Sequence of chain 1.B:
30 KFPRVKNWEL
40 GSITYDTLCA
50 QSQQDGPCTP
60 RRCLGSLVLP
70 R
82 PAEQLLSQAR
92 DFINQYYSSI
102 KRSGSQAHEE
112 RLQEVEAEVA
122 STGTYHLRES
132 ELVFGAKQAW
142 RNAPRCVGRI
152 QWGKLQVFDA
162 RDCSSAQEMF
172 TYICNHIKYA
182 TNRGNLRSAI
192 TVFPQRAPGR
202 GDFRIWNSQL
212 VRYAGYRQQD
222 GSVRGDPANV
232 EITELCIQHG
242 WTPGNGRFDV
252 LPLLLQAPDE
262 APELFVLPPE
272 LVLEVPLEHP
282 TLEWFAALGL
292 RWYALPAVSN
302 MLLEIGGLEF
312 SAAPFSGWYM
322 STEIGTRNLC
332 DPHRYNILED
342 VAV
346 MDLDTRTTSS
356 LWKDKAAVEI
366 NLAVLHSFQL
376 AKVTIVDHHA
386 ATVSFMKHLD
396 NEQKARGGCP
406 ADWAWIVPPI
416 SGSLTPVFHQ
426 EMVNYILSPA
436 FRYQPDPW

Binding-site contacts:
Ligand atom C02 contacts residue HEM1 of chain 1.H at 3.8 Å.
Ligand atom C20 contacts residue VAL299 of chain 1.B at 4.2 Å (hydrophobic).
Ligand atom C03 contacts residue HEM1 of chain 1.H at 3.0 Å.
Ligand atom C07 contacts residue VAL299 of chain 1.B at 3.3 Å (hydrophobic).
Ligand atom N01 contacts residue PRO297 of chain 1.B at 3.8 Å.
Ligand atom C19 contacts residue TYR438 of chain 1.B at 3.6 Å (hydrophobic).
Ligand atom C12 contacts residue HEM1 of chain 1.H at 4.1 Å.
Ligand atom N18 contacts residue LEU68 of chain 1.B at 3.8 Å.
Ligand atom C09 contacts residue HEM1 of chain 1.H at 3.0 Å.
Ligand atom N10 contacts residue HEM1 of chain 1.H at 3.1 Å (h-bond).
Ligand atom C16 contacts residue TRP37 of chain 1.A at 3.9 Å (hydrophobic).
Ligand atom C02 contacts residue PRO297 of chain 1.B at 4.1 Å (hydrophobic).
Ligand atom C08 contacts residue VAL299 of chain 1.B at 3.7 Å (hydrophobic).
Ligand atom C05 contacts residue VAL299 of chain 1.B at 4.0 Å (hydrophobic).
Ligand atom C06 contacts residue VAL299 of chain 1.B at 3.5 Å (hydrophobic).
Ligand atom C17 contacts residue LEU68 of chain 1.B at 3.8 Å (hydrophobic).
Ligand atom N01 contacts residue HEM1 of chain 1.H at 3.8 Å.
Ligand atom N01 contacts residue GLU324 of chain 1.B at 2.8 Å (salt-bridge).
Ligand atom C13 contacts residue GOL1 of chain 1.K at 3.6 Å.
Ligand atom C15 contacts residue GOL1 of chain 1.K at 3.5 Å.
Ligand atom C02 contacts residue TRP319 of chain 1.B at 4.0 Å (hydrophobic).
Ligand atom N01 contacts residue TRP319 of chain 1.B at 2.8 Å (h-bond).
Ligand atom C07 contacts residue HEM1 of chain 1.H at 3.7 Å.
Ligand atom C06 contacts residue HEM1 of chain 1.H at 3.5 Å.
Ligand atom N18 contacts residue TYR438 of chain 1.B at 3.2 Å.
Ligand atom C04 contacts residue HEM1 of chain 1.H at 3.1 Å.
Ligand atom C19 contacts residue HEM1 of chain 1.H at 4.1 Å.
Ligand atom C11 contacts residue HEM1 of chain 1.H at 3.1 Å.
Ligand atom C02 contacts residue GLU324 of chain 1.B at 3.5 Å.
Ligand atom N01 contacts residue TYR320 of chain 1.B at 3.7 Å.
Ligand atom C06 contacts residue PHE316 of chain 1.B at 3.8 Å (hydrophobic).
Ligand atom N22 contacts residue GLU324 of chain 1.B at 2.7 Å (salt-bridge).
Ligand atom C21 contacts residue HEM1 of chain 1.H at 3.9 Å.
Ligand atom C08 contacts residue HEM1 of chain 1.H at 3.5 Å.
Ligand atom C20 contacts residue HEM1 of chain 1.H at 3.5 Å.
Ligand atom C20 contacts residue GLU324 of chain 1.B at 3.6 Å.
Ligand atom C11 contacts residue TRP410 of chain 1.B at 3.9 Å (hydrophobic).
Ligand atom C21 contacts residue GLU324 of chain 1.B at 3.6 Å.
Ligand atom C14 contacts residue GOL1 of chain 1.K at 3.7 Å.
Ligand atom C05 contacts residue HEM1 of chain 1.H at 3.8 Å.

A protein and the small-molecule ligand that binds it are described below.
Small molecule (SMILES): Nc1ccc2ccc(CNCCCc3cccnc3)cc2n1

Sequence of chain 1.A:
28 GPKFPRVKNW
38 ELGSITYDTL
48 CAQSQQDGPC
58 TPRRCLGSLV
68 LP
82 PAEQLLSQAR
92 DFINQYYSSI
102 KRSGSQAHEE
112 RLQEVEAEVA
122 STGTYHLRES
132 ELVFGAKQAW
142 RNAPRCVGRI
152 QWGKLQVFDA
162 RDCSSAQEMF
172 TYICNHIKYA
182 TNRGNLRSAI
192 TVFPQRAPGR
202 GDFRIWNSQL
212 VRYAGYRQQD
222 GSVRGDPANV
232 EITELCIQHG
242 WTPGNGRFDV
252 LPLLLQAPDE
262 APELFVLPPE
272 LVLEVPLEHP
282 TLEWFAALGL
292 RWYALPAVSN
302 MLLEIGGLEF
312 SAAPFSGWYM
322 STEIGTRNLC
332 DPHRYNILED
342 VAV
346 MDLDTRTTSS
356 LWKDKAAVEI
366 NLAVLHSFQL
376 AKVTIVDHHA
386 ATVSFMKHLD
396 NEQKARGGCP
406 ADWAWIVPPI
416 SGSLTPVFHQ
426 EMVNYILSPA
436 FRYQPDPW